Sequence of chain 1.F:
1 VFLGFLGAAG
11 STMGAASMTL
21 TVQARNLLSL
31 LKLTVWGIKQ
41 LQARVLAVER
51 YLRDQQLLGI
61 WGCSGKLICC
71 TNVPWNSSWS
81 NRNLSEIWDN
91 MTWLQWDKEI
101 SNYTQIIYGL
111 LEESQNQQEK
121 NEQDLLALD

This protein binds this small molecule.
Small molecule (SMILES): CC(=O)N[C@@H]1[C@@H](O)[C@H](O)[C@@H](CO)O[C@H]1O

Binding-site contacts:
Ligand atom C4 contacts residue ASN57 of chain 1.C at 4.2 Å.
Ligand atom C1 contacts residue ASN57 of chain 1.C at 1.4 Å.
Ligand atom O5 contacts residue ASN57 of chain 1.C at 2.4 Å (h-bond).
Ligand atom N2 contacts residue ASN57 of chain 1.C at 2.9 Å (h-bond).
Ligand atom C7 contacts residue ASN57 of chain 1.C at 3.8 Å.
Ligand atom C5 contacts residue ASN57 of chain 1.C at 3.7 Å.
Ligand atom O7 contacts residue ASN57 of chain 1.C at 4.3 Å.
Ligand atom C2 contacts residue ASN57 of chain 1.C at 2.5 Å.
Ligand atom C3 contacts residue ASN57 of chain 1.C at 3.8 Å.
Ligand atom C8 contacts residue SER11 of chain 1.F at 4.4 Å.

Sequence of chain 1.C:
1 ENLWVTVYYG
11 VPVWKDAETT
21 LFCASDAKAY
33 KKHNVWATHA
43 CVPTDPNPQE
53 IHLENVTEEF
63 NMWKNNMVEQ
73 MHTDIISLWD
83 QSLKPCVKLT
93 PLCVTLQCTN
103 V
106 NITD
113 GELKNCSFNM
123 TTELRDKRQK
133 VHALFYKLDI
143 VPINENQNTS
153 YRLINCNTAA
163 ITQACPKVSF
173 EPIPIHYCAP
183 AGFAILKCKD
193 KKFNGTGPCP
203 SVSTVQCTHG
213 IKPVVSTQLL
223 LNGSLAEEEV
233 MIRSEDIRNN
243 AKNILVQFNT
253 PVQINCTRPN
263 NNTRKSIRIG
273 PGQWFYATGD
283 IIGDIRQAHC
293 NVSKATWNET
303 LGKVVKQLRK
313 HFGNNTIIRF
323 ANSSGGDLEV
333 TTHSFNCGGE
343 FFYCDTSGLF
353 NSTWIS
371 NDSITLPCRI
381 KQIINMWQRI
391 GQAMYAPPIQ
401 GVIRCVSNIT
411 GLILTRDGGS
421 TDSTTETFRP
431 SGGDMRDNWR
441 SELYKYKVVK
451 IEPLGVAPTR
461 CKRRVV